Sequence of chain 46.H:
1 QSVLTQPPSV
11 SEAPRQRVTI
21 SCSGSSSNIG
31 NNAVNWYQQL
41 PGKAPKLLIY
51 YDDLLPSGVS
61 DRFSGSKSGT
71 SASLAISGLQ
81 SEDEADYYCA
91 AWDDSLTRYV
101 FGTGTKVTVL

Binding-site contacts:
Ligand atom C7 contacts residue SER95 of chain 46.H at 3.5 Å.
Ligand atom C8 contacts residue GLY150 of chain 46.C at 3.8 Å.
Ligand atom C2 contacts residue MET151 of chain 46.C at 4.1 Å (hydrophobic).
Ligand atom C8 contacts residue ASP94 of chain 46.H at 3.5 Å.
Ligand atom N2 contacts residue SER95 of chain 46.H at 2.6 Å (h-bond).
Ligand atom N2 contacts residue LEU96 of chain 46.H at 3.6 Å.
Ligand atom C2 contacts residue LEU96 of chain 46.H at 3.6 Å (hydrophobic).
Ligand atom C8 contacts residue ASN154 of chain 46.C at 4.2 Å.
Ligand atom C1 contacts residue SER95 of chain 46.H at 3.6 Å.
Ligand atom C2 contacts residue ASN154 of chain 46.C at 4.0 Å.
Ligand atom C4 contacts residue LEU96 of chain 46.H at 4.3 Å (hydrophobic).
Ligand atom C7 contacts residue ASN154 of chain 46.C at 3.4 Å.
Ligand atom O7 contacts residue HIS148 of chain 46.C at 4.0 Å.
Ligand atom C3 contacts residue SER95 of chain 46.H at 3.2 Å.
Ligand atom N2 contacts residue ASN154 of chain 46.C at 3.9 Å.
Ligand atom O7 contacts residue ASN154 of chain 46.C at 2.9 Å (h-bond).
Ligand atom C7 contacts residue GLY150 of chain 46.C at 3.7 Å.
Ligand atom O3 contacts residue SER95 of chain 46.H at 3.2 Å (h-bond).
Ligand atom O3 contacts residue LEU96 of chain 46.H at 4.1 Å.
Ligand atom C1 contacts residue MET151 of chain 46.C at 3.6 Å (hydrophobic).
Ligand atom C1 contacts residue ASN154 of chain 46.C at 3.1 Å.
Ligand atom O5 contacts residue ASN154 of chain 46.C at 4.0 Å.
Ligand atom O5 contacts residue MET151 of chain 46.C at 3.8 Å.
Ligand atom C3 contacts residue LEU96 of chain 46.H at 4.2 Å (hydrophobic).
Ligand atom C8 contacts residue SER95 of chain 46.H at 3.5 Å.
Ligand atom C1 contacts residue LEU96 of chain 46.H at 3.9 Å (hydrophobic).
Ligand atom C2 contacts residue SER95 of chain 46.H at 3.4 Å.
Ligand atom O4 contacts residue LEU96 of chain 46.H at 3.2 Å.
Ligand atom O5 contacts residue LEU96 of chain 46.H at 4.5 Å.
Ligand atom C7 contacts residue MET151 of chain 46.C at 4.3 Å (hydrophobic).
Ligand atom O7 contacts residue GLY150 of chain 46.C at 2.8 Å (h-bond).
Ligand atom O7 contacts residue MET151 of chain 46.C at 3.3 Å.

This small molecule binds to this protein.
Small molecule (SMILES): CC(=O)N[C@H]1[C@H](O[C@H]2[C@H](O)[C@@H](NC(C)=O)CO[C@@H]2CO)O[C@H](CO)[C@@H](O)[C@@H]1O

Sequence of chain 46.C:
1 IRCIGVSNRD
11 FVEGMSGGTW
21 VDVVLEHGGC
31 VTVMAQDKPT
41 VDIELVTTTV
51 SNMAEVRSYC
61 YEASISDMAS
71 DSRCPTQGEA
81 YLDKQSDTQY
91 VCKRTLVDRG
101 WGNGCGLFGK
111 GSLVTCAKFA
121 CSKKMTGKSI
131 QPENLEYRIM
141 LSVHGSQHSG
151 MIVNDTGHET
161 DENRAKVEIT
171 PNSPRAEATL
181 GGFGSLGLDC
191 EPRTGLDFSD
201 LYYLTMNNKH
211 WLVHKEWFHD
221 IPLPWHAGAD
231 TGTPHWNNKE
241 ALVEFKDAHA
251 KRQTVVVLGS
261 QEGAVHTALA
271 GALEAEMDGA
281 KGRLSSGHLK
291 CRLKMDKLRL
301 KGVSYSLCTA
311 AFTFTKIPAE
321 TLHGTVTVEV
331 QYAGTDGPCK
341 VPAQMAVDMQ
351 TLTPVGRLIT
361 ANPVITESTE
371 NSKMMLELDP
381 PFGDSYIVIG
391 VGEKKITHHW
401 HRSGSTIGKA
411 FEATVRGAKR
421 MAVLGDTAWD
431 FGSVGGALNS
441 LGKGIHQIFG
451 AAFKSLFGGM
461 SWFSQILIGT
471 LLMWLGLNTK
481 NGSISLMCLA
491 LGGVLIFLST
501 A